The protein below binds the small molecule below.
Small molecule (SMILES): Nc1nc2c(ncn2[C@@H]2O[C@H](CO[P](=O)(O)O[P](=O)(O)NP(=O)(O)O)[C@@H](O)[C@H]2O)c(=O)[nH]1

Sequence of chain 1.A:
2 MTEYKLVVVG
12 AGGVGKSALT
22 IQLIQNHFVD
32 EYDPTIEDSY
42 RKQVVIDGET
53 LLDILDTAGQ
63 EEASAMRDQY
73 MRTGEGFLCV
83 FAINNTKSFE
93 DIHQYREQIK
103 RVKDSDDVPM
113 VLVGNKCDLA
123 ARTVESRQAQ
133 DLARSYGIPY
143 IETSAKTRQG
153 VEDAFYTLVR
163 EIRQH

Binding-site contacts:
Ligand atom O1B contacts residue LYS17 of chain 1.A at 3.5 Å (salt-bridge).
Ligand atom O2B contacts residue GLY14 of chain 1.A at 3.4 Å (h-bond).
Ligand atom O1B contacts residue MG1 of chain 1.E at 2.1 Å.
Ligand atom O6 contacts residue ALA147 of chain 1.A at 2.8 Å (h-bond).
Ligand atom O2' contacts residue PHE29 of chain 1.A at 3.3 Å.
Ligand atom O2B contacts residue VAL15 of chain 1.A at 3.2 Å (h-bond).
Ligand atom N1 contacts residue ASP120 of chain 1.A at 2.8 Å (salt-bridge).
Ligand atom O2B contacts residue LYS17 of chain 1.A at 2.9 Å (salt-bridge).
Ligand atom O2' contacts residue VAL30 of chain 1.A at 2.7 Å (h-bond).
Ligand atom PG contacts residue MG1 of chain 1.E at 3.2 Å.
Ligand atom N3B contacts residue MG1 of chain 1.E at 3.4 Å.
Ligand atom O6 contacts residue ASN117 of chain 1.A at 3.3 Å (h-bond).
Ligand atom O4' contacts residue LYS118 of chain 1.A at 3.2 Å (salt-bridge).
Ligand atom C8 contacts residue GLY16 of chain 1.A at 3.6 Å.
Ligand atom PB contacts residue MG1 of chain 1.E at 3.2 Å.
Ligand atom N7 contacts residue ASN117 of chain 1.A at 3.2 Å (h-bond).
Ligand atom O1A contacts residue ALA19 of chain 1.A at 2.8 Å (h-bond).
Ligand atom O6 contacts residue ASP120 of chain 1.A at 3.5 Å (salt-bridge).
Ligand atom O3' contacts residue ASP31 of chain 1.A at 2.8 Å (salt-bridge).
Ligand atom O6 contacts residue SER146 of chain 1.A at 3.5 Å.
Ligand atom C8 contacts residue ALA19 of chain 1.A at 3.5 Å (hydrophobic).
Ligand atom O2G contacts residue PRO35 of chain 1.A at 3.4 Å.
Ligand atom O3G contacts residue GLY13 of chain 1.A at 3.4 Å.
Ligand atom O1A contacts residue SER18 of chain 1.A at 3.4 Å (h-bond).
Ligand atom O1B contacts residue SER18 of chain 1.A at 3.0 Å (h-bond).
Ligand atom C2' contacts residue VAL30 of chain 1.A at 3.5 Å (hydrophobic).
Ligand atom N3B contacts residue GLY14 of chain 1.A at 3.1 Å (h-bond).
Ligand atom O1G contacts residue THR36 of chain 1.A at 2.9 Å (h-bond).
Ligand atom C6 contacts residue ASP120 of chain 1.A at 3.6 Å.
Ligand atom O2B contacts residue GLY16 of chain 1.A at 3.1 Å (h-bond).
Ligand atom O6 contacts residue LYS118 of chain 1.A at 3.4 Å.
Ligand atom O1G contacts residue MG1 of chain 1.E at 2.0 Å.
Ligand atom C3' contacts residue GLU32 of chain 1.A at 3.5 Å.
Ligand atom O3G contacts residue LYS17 of chain 1.A at 2.7 Å (salt-bridge).
Ligand atom O3G contacts residue GLY61 of chain 1.A at 2.9 Å (h-bond).
Ligand atom O3A contacts residue GLY16 of chain 1.A at 3.2 Å (h-bond).
Ligand atom O1A contacts residue GLY16 of chain 1.A at 3.4 Å.
Ligand atom O2' contacts residue ASP31 of chain 1.A at 3.2 Å (salt-bridge).
Ligand atom O2G contacts residue GLN62 of chain 1.A at 2.7 Å (h-bond).
Ligand atom N2 contacts residue ASP120 of chain 1.A at 2.9 Å (salt-bridge).